This protein binds this small molecule.
Small molecule (SMILES): CC(C)C[C@H](NC(=O)[C@@H](NC(=O)[C@@H](NC(=O)[C@@H](N)CC(C)C)C(C)C)[C@@H](C)O)C(=O)N[C@H](C(=O)N[C@@H](Cc1ccccc1)C(=O)N[C@H](C(=O)O)C(C)C)C(C)C

Sequence of chain 1.D:
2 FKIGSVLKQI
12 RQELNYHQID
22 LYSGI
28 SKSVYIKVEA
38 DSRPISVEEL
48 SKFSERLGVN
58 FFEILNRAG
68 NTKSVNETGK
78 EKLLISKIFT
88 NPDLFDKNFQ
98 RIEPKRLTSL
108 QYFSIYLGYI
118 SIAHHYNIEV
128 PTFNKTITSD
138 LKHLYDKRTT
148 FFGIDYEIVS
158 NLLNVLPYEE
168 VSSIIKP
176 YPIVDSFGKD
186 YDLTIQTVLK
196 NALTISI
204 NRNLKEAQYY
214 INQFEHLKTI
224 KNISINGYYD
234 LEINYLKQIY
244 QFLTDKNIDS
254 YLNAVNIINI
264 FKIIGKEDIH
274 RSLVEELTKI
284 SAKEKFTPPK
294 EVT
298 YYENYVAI

Sequence of chain 1.C:
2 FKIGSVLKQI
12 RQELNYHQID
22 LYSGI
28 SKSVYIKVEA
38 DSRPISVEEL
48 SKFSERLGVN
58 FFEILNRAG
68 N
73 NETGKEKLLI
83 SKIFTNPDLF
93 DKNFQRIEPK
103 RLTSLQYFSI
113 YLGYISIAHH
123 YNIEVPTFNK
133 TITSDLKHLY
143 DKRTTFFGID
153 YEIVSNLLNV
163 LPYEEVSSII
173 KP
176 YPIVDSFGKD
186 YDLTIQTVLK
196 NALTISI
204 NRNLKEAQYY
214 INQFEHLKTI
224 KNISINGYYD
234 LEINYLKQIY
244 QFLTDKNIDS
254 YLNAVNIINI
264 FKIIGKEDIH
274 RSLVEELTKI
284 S

Binding-site contacts:
Ligand atom CG2 contacts residue THR192 of chain 1.D at 3.1 Å.
Ligand atom O contacts residue ASN158 of chain 1.D at 3.0 Å (h-bond).
Ligand atom N contacts residue GLU279 of chain 1.D at 2.9 Å (salt-bridge).
Ligand atom CA contacts residue GLU279 of chain 1.D at 3.1 Å.
Ligand atom CZ contacts residue ILE82 of chain 1.D at 3.3 Å (hydrophobic).
Ligand atom CG2 contacts residue LYS70 of chain 1.D at 3.3 Å.
Ligand atom O contacts residue TYR298 of chain 1.D at 2.8 Å (h-bond).
Ligand atom N contacts residue ASN196 of chain 1.D at 2.8 Å (h-bond).
Ligand atom CG2 contacts residue THR296 of chain 1.D at 3.2 Å.
Ligand atom CD2 contacts residue ASN158 of chain 1.D at 3.2 Å.
Ligand atom O contacts residue LYS195 of chain 1.D at 2.9 Å.
Ligand atom OG1 contacts residue LYS195 of chain 1.D at 2.6 Å (salt-bridge).
Ligand atom CA contacts residue ASN158 of chain 1.D at 3.0 Å.
Ligand atom CG contacts residue LEU276 of chain 1.D at 3.3 Å (hydrophobic).
Ligand atom CD2 contacts residue GLU154 of chain 1.D at 3.3 Å.
Ligand atom N contacts residue THR296 of chain 1.D at 3.3 Å (h-bond).
Ligand atom CG1 contacts residue LEU188 of chain 1.D at 3.2 Å (hydrophobic).
Ligand atom OG1 contacts residue TYR302 of chain 1.D at 2.8 Å (h-bond).
Ligand atom O contacts residue GLU154 of chain 1.D at 3.3 Å (salt-bridge).
Ligand atom CE1 contacts residue MSE297 of chain 1.D at 3.2 Å.
Ligand atom CA contacts residue ASN196 of chain 1.D at 3.1 Å.
Ligand atom CD1 contacts residue LEU276 of chain 1.D at 3.3 Å (hydrophobic).
Ligand atom CA contacts residue GLU154 of chain 1.D at 3.2 Å.
Ligand atom CG2 contacts residue MSE297 of chain 1.D at 3.4 Å.
Ligand atom CG1 contacts residue LYS70 of chain 1.D at 3.2 Å.
Ligand atom N contacts residue ASN158 of chain 1.D at 2.9 Å (h-bond).
Ligand atom CD2 contacts residue GLU279 of chain 1.D at 3.0 Å.
Ligand atom CB contacts residue LYS195 of chain 1.D at 3.1 Å.
Ligand atom CB contacts residue ASN158 of chain 1.D at 3.1 Å.
Ligand atom OG1 contacts residue THR296 of chain 1.D at 3.1 Å (h-bond).
Ligand atom N contacts residue GLU235 of chain 1.D at 3.0 Å (salt-bridge).
Ligand atom O contacts residue ASN196 of chain 1.D at 2.8 Å (h-bond).
Ligand atom CG1 contacts residue ASN196 of chain 1.D at 3.3 Å.
Ligand atom O contacts residue ASN196 of chain 1.D at 2.6 Å (h-bond).
Ligand atom OXT contacts residue ASP185 of chain 1.D at 3.3 Å.
Ligand atom N contacts residue THR199 of chain 1.D at 2.8 Å (h-bond).
Ligand atom N contacts residue GLU154 of chain 1.D at 3.2 Å (salt-bridge).
Ligand atom CG2 contacts residue SER157 of chain 1.D at 3.4 Å.
Ligand atom CG2 contacts residue PHE289 of chain 1.D at 3.2 Å (hydrophobic).
Ligand atom N contacts residue LYS79 of chain 1.D at 3.2 Å (salt-bridge).